Binding-site contacts:
Ligand atom O contacts residue ASN188 of chain 1.C at 3.0 Å (h-bond).
Ligand atom CB contacts residue SER184 of chain 1.C at 3.5 Å.
Ligand atom N contacts residue ASN209 of chain 1.C at 2.8 Å (h-bond).
Ligand atom OG1 contacts residue ARG172 of chain 1.C at 2.9 Å (salt-bridge).
Ligand atom OG1 contacts residue SER187 of chain 1.C at 3.3 Å.
Ligand atom CA contacts residue SER184 of chain 1.C at 3.7 Å.
Ligand atom OD1 contacts residue PRO174 of chain 1.C at 3.7 Å.
Ligand atom O2P contacts residue THR208 of chain 1.C at 2.5 Å (h-bond).
Ligand atom O1P contacts residue ASN188 of chain 1.C at 2.9 Å (h-bond).
Ligand atom OD1 contacts residue ARG185 of chain 1.C at 2.8 Å (salt-bridge).
Ligand atom O1P contacts residue SER187 of chain 1.C at 3.5 Å.
Ligand atom P contacts residue SER187 of chain 1.C at 3.6 Å.
Ligand atom CB contacts residue ARG172 of chain 1.C at 3.7 Å.
Ligand atom C contacts residue ASN209 of chain 1.C at 3.7 Å.
Ligand atom O contacts residue ARG172 of chain 1.C at 3.1 Å (salt-bridge).
Ligand atom CG contacts residue ASN209 of chain 1.C at 3.2 Å.
Ligand atom CG2 contacts residue LEU186 of chain 1.C at 3.4 Å (hydrophobic).
Ligand atom CA contacts residue ARG172 of chain 1.C at 3.5 Å.
Ligand atom CA contacts residue ASN209 of chain 1.C at 3.7 Å.
Ligand atom OD1 contacts residue ASN209 of chain 1.C at 3.6 Å.
Ligand atom O contacts residue ASN209 of chain 1.C at 2.9 Å (h-bond).
Ligand atom O1P contacts residue GOL1 of chain 1.O at 3.5 Å (h-bond).
Ligand atom CG contacts residue ARG185 of chain 1.C at 3.6 Å.
Ligand atom OD2 contacts residue SER184 of chain 1.C at 3.0 Å (h-bond).
Ligand atom CB contacts residue ASN209 of chain 1.C at 3.3 Å.
Ligand atom CA contacts residue ASN188 of chain 1.C at 3.6 Å.
Ligand atom OG1 contacts residue LEU186 of chain 1.C at 3.5 Å (h-bond).
Ligand atom OE1 contacts residue THR208 of chain 1.C at 3.5 Å.
Ligand atom OD2 contacts residue ARG185 of chain 1.C at 2.8 Å (salt-bridge).
Ligand atom CG2 contacts residue ARG185 of chain 1.C at 3.6 Å.
Ligand atom CA contacts residue SER184 of chain 1.C at 3.8 Å.
Ligand atom O3P contacts residue GOL1 of chain 1.O at 3.7 Å.
Ligand atom O2P contacts residue SER187 of chain 1.C at 2.5 Å (h-bond).
Ligand atom OD2 contacts residue ASN209 of chain 1.C at 3.4 Å (h-bond).
Ligand atom C contacts residue ASN188 of chain 1.C at 3.8 Å.
Ligand atom CG2 contacts residue SER184 of chain 1.C at 3.5 Å.
Ligand atom N contacts residue ARG172 of chain 1.C at 3.8 Å.
Ligand atom N contacts residue SER184 of chain 1.C at 2.9 Å (h-bond).
Ligand atom CA contacts residue ASN209 of chain 1.C at 3.6 Å.
Ligand atom CD contacts residue THR208 of chain 1.C at 3.7 Å.

This small molecule binds to this protein.
Small molecule (SMILES): C[C@@H](OP(=O)(O)O)[C@H](NC(=O)[C@H](CO)NC(=O)[C@H](CCC(=O)O)NC(=O)CNC(=O)[C@@H](N)CC(=O)O)C(=O)N[C@@H](CC(=O)O)C(=O)N[C@@H](CCC(=O)O)C(=O)N[C@@H](CC(=O)O)C(=O)N[C@H](C=O)CC(=O)O

Sequence of chain 1.C:
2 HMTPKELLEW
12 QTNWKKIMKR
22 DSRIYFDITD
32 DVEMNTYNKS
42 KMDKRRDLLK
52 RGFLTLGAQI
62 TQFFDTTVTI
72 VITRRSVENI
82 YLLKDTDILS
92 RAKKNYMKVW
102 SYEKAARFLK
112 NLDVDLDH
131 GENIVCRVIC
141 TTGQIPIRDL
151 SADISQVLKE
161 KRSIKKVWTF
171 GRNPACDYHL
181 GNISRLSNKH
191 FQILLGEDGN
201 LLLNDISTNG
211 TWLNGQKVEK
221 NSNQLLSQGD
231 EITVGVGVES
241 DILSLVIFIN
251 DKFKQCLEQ